This small molecule binds to this protein.
Small molecule (SMILES): CC(=O)N[C@@H]1[C@@H](O)[C@H](O)[C@@H](CO)O[C@H]1O

Sequence of chain 24.F:
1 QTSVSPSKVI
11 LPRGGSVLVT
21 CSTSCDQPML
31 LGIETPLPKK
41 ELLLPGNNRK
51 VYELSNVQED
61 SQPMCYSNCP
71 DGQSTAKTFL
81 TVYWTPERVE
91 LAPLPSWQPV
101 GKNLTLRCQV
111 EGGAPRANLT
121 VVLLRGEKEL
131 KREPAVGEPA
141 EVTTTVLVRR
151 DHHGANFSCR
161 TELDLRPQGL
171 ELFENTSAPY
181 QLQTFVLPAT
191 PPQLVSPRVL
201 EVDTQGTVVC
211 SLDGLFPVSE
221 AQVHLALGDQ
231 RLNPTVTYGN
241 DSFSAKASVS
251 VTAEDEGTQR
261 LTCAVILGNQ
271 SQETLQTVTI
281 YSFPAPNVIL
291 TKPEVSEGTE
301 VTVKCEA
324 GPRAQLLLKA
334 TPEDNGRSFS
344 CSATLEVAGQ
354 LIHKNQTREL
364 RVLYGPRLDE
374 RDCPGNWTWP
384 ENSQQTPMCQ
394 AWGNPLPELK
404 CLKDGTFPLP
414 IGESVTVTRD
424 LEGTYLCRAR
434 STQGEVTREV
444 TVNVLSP

Binding-site contacts:
Ligand atom C6 contacts residue GLU127 of chain 24.F at 3.8 Å.
Ligand atom C2 contacts residue ASN156 of chain 24.F at 2.3 Å.
Ligand atom C1 contacts residue ASN156 of chain 24.F at 1.4 Å.
Ligand atom C8 contacts residue ASN156 of chain 24.F at 4.2 Å.
Ligand atom C7 contacts residue ASN156 of chain 24.F at 3.3 Å.
Ligand atom O3 contacts residue GLU127 of chain 24.F at 4.2 Å.
Ligand atom C3 contacts residue GLU127 of chain 24.F at 3.6 Å.
Ligand atom C5 contacts residue GLY126 of chain 24.F at 4.0 Å.
Ligand atom O7 contacts residue ASN156 of chain 24.F at 3.2 Å (h-bond).
Ligand atom O5 contacts residue GLY126 of chain 24.F at 3.7 Å.
Ligand atom C4 contacts residue GLU127 of chain 24.F at 3.6 Å.
Ligand atom C5 contacts residue GLU127 of chain 24.F at 3.6 Å.
Ligand atom C8 contacts residue PRO179 of chain 24.F at 4.4 Å (hydrophobic).
Ligand atom O4 contacts residue GLU127 of chain 24.F at 3.1 Å (salt-bridge).
Ligand atom C4 contacts residue ASN156 of chain 24.F at 4.2 Å.
Ligand atom C1 contacts residue GLY126 of chain 24.F at 3.4 Å.
Ligand atom C6 contacts residue LYS128 of chain 24.F at 4.3 Å.
Ligand atom C3 contacts residue ASN156 of chain 24.F at 3.6 Å.
Ligand atom C5 contacts residue ASN156 of chain 24.F at 3.7 Å.
Ligand atom N2 contacts residue ASN156 of chain 24.F at 2.5 Å (h-bond).
Ligand atom O5 contacts residue ASN156 of chain 24.F at 2.5 Å (h-bond).